Binding-site contacts:
Ligand atom C5 contacts residue ARG147 of chain 1.A at 3.8 Å.
Ligand atom C5 contacts residue ASN124 of chain 1.A at 3.6 Å.
Ligand atom C8 contacts residue GLU123 of chain 1.A at 3.3 Å.
Ligand atom N2 contacts residue SER99 of chain 1.A at 3.9 Å.
Ligand atom O7 contacts residue SER99 of chain 1.A at 3.2 Å (h-bond).
Ligand atom C1 contacts residue SER99 of chain 1.A at 4.5 Å.
Ligand atom C1 contacts residue ASN124 of chain 1.A at 1.4 Å.
Ligand atom C7 contacts residue SER99 of chain 1.A at 3.4 Å.
Ligand atom C3 contacts residue ASN124 of chain 1.A at 3.8 Å.
Ligand atom C8 contacts residue ARG98 of chain 1.A at 3.6 Å.
Ligand atom N2 contacts residue GLU123 of chain 1.A at 4.1 Å.
Ligand atom O7 contacts residue ASN124 of chain 1.A at 4.0 Å.
Ligand atom N2 contacts residue ASN124 of chain 1.A at 2.9 Å (h-bond).
Ligand atom C8 contacts residue LYS70 of chain 1.A at 4.5 Å.
Ligand atom O5 contacts residue ARG147 of chain 1.A at 3.5 Å.
Ligand atom C1 contacts residue ARG147 of chain 1.A at 3.7 Å.
Ligand atom C8 contacts residue SER99 of chain 1.A at 3.9 Å.
Ligand atom C4 contacts residue ASN124 of chain 1.A at 4.2 Å.
Ligand atom C6 contacts residue ARG147 of chain 1.A at 3.9 Å.
Ligand atom C2 contacts residue ASN124 of chain 1.A at 2.5 Å.
Ligand atom C2 contacts residue SER99 of chain 1.A at 4.4 Å.
Ligand atom C7 contacts residue ASN124 of chain 1.A at 3.7 Å.
Ligand atom O5 contacts residue ASN124 of chain 1.A at 2.4 Å (h-bond).

Sequence of chain 1.A:
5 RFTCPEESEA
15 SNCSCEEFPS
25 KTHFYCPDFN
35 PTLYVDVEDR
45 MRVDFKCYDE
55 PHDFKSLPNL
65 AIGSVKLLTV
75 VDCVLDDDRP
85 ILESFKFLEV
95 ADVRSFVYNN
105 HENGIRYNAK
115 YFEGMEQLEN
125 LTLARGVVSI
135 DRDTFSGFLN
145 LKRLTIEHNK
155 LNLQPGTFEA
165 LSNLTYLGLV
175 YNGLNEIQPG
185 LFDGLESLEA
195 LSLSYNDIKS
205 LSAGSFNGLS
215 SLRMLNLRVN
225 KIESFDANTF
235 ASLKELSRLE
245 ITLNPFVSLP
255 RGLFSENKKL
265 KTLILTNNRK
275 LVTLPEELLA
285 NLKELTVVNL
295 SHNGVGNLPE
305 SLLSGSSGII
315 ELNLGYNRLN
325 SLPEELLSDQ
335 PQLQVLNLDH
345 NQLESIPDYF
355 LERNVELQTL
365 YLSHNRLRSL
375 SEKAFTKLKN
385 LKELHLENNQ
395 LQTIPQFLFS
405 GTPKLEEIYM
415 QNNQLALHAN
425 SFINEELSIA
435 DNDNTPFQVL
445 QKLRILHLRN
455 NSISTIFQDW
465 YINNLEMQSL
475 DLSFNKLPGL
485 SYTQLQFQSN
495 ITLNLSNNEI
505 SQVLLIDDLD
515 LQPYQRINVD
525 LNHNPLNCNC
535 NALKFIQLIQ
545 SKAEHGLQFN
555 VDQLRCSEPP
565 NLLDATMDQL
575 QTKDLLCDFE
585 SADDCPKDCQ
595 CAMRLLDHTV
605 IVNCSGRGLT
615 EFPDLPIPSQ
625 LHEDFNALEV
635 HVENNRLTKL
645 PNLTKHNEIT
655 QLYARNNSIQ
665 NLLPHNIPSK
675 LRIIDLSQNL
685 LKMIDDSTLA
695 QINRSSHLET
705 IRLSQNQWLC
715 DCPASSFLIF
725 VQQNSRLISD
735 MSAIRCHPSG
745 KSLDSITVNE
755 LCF

The small molecule below binds the protein below.
Small molecule (SMILES): CC(=O)N[C@H]1[C@H](O[C@H]2[C@H](O)[C@@H](NC(C)=O)CO[C@@H]2CO)O[C@H](CO)[C@@H](O)[C@@H]1O